Sequence of chain 2.A:
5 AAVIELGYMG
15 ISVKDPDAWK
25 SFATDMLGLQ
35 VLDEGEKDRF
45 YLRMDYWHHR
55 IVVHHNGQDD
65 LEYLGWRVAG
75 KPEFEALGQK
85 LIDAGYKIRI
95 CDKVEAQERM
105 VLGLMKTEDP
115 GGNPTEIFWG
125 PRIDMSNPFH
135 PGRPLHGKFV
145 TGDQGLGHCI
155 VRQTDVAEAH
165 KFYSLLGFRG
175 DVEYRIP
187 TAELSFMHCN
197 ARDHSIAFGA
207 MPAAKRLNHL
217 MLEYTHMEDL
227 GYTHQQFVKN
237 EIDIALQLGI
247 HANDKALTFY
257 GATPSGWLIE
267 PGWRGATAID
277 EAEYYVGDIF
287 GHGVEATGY

This protein binds this small molecule.
Small molecule (SMILES): Oc1ccc(-c2ccccc2)cc1O

Binding-site contacts:
Ligand atom OA3 contacts residue GLU266 of chain 2.A at 3.5 Å (salt-bridge).
Ligand atom CB5 contacts residue ASP284 of chain 2.A at 3.7 Å.
Ligand atom CB4 contacts residue ILE180 of chain 2.A at 4.0 Å (hydrophobic).
Ligand atom CB5 contacts residue TYR178 of chain 2.A at 3.3 Å (hydrophobic).
Ligand atom OA3 contacts residue HIS215 of chain 2.A at 2.8 Å.
Ligand atom CA2 contacts residue HIS247 of chain 2.A at 3.4 Å.
Ligand atom CA6 contacts residue HIS247 of chain 2.A at 3.1 Å.
Ligand atom CA4 contacts residue HIS247 of chain 2.A at 3.3 Å.
Ligand atom CA2 contacts residue TYR256 of chain 2.A at 3.2 Å (hydrophobic).
Ligand atom OA3 contacts residue TYR256 of chain 2.A at 2.4 Å (h-bond).
Ligand atom CB4 contacts residue TYR178 of chain 2.A at 4.0 Å (hydrophobic).
Ligand atom OA4 contacts residue HIS200 of chain 2.A at 2.6 Å (h-bond).
Ligand atom OA3 contacts residue FE21 of chain 2.B at 2.2 Å.
Ligand atom CA1 contacts residue HIS247 of chain 2.A at 3.5 Å.
Ligand atom CA4 contacts residue HIS200 of chain 2.A at 3.4 Å.
Ligand atom CB6 contacts residue HIS247 of chain 2.A at 4.0 Å.
Ligand atom CA3 contacts residue FE21 of chain 2.B at 3.0 Å.
Ligand atom CB6 contacts residue ASP284 of chain 2.A at 3.4 Å.
Ligand atom CA5 contacts residue HIS247 of chain 2.A at 3.3 Å.
Ligand atom CA3 contacts residue HIS247 of chain 2.A at 3.4 Å.
Ligand atom CA1 contacts residue PHE192 of chain 2.A at 3.8 Å (hydrophobic).
Ligand atom CB1 contacts residue TYR178 of chain 2.A at 4.0 Å (hydrophobic).
Ligand atom CA4 contacts residue PHE192 of chain 2.A at 3.8 Å (hydrophobic).
Ligand atom CB6 contacts residue TYR178 of chain 2.A at 3.3 Å (hydrophobic).
Ligand atom CA6 contacts residue ASN249 of chain 2.A at 3.6 Å.
Ligand atom CA2 contacts residue BP71 of chain 2.E at 3.8 Å.
Ligand atom CA6 contacts residue TYR178 of chain 2.A at 3.7 Å (hydrophobic).
Ligand atom OA4 contacts residue HIS152 of chain 2.A at 3.0 Å (h-bond).
Ligand atom CB3 contacts residue LEU190 of chain 2.A at 3.3 Å (hydrophobic).
Ligand atom CA4 contacts residue FE21 of chain 2.B at 3.1 Å.
Ligand atom CA5 contacts residue ASN249 of chain 2.A at 3.3 Å.
Ligand atom CA3 contacts residue TYR256 of chain 2.A at 2.9 Å (hydrophobic).
Ligand atom CA4 contacts residue TYR256 of chain 2.A at 3.8 Å (hydrophobic).
Ligand atom CA5 contacts residue HIS200 of chain 2.A at 3.7 Å.
Ligand atom CA6 contacts residue PHE192 of chain 2.A at 3.6 Å (hydrophobic).
Ligand atom OA4 contacts residue GLU266 of chain 2.A at 3.8 Å.
Ligand atom OA4 contacts residue FE21 of chain 2.B at 2.3 Å.
Ligand atom CA5 contacts residue PHE192 of chain 2.A at 3.5 Å (hydrophobic).
Ligand atom OA4 contacts residue HIS247 of chain 2.A at 3.5 Å (h-bond).
Ligand atom CB2 contacts residue LEU190 of chain 2.A at 3.5 Å (hydrophobic).